Sequence of chain 9.A:
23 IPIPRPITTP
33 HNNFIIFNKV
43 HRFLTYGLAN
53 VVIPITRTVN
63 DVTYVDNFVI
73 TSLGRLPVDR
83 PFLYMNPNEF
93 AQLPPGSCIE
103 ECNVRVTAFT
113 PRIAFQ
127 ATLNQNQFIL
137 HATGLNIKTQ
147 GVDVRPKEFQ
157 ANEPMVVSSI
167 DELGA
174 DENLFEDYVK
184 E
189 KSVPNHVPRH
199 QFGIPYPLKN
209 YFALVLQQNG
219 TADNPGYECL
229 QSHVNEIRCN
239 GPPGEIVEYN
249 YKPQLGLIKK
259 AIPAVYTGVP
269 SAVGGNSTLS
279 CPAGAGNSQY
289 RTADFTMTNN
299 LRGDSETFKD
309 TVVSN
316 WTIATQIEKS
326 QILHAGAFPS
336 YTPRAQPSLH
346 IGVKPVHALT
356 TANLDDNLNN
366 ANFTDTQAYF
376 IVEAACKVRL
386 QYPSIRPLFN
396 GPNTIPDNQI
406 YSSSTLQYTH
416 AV

Binding-site contacts:
Ligand atom O4 contacts residue PRO334 of chain 9.A at 3.7 Å.
Ligand atom OP1 contacts residue GLN252 of chain 9.A at 3.7 Å.
Ligand atom C4' contacts residue LEU328 of chain 9.A at 4.1 Å (hydrophobic).
Ligand atom O5' contacts residue PHE333 of chain 9.A at 3.8 Å.
Ligand atom C1' contacts residue LEU328 of chain 9.A at 3.9 Å (hydrophobic).
Ligand atom OP1 contacts residue ARG391 of chain 9.A at 3.8 Å.
Ligand atom C2' contacts residue PHE333 of chain 9.A at 2.9 Å (hydrophobic).
Ligand atom C2 contacts residue PRO334 of chain 9.A at 3.7 Å (hydrophobic).
Ligand atom O5' contacts residue LEU328 of chain 9.A at 3.6 Å.
Ligand atom O4' contacts residue PRO334 of chain 9.A at 4.0 Å.
Ligand atom C5 contacts residue GLY98 of chain 9.A at 2.9 Å.
Ligand atom C4 contacts residue PRO334 of chain 9.A at 3.6 Å (hydrophobic).
Ligand atom C5' contacts residue GLN252 of chain 9.A at 3.4 Å.
Ligand atom O4' contacts residue LEU328 of chain 9.A at 3.0 Å.
Ligand atom C4' contacts residue GLN252 of chain 9.A at 3.5 Å.
Ligand atom O4 contacts residue GLY98 of chain 9.A at 2.8 Å (h-bond).
Ligand atom C3' contacts residue PHE333 of chain 9.A at 3.8 Å (hydrophobic).
Ligand atom OP2 contacts residue ARG391 of chain 9.A at 3.9 Å.
Ligand atom C4 contacts residue GLY98 of chain 9.A at 3.2 Å.
Ligand atom P contacts residue PHE333 of chain 9.A at 3.8 Å.
Ligand atom C6 contacts residue PHE333 of chain 9.A at 3.7 Å (hydrophobic).
Ligand atom N1 contacts residue LEU328 of chain 9.A at 3.8 Å.
Ligand atom OP2 contacts residue PHE333 of chain 9.A at 3.3 Å.
Ligand atom O5' contacts residue GLN252 of chain 9.A at 3.1 Å (h-bond).
Ligand atom O4' contacts residue GLN252 of chain 9.A at 3.9 Å.
Ligand atom C6 contacts residue GLY98 of chain 9.A at 4.1 Å.
Ligand atom O2 contacts residue LEU328 of chain 9.A at 2.2 Å.
Ligand atom OP2 contacts residue GLN252 of chain 9.A at 4.1 Å.
Ligand atom C2 contacts residue LEU328 of chain 9.A at 3.0 Å (hydrophobic).
Ligand atom N3 contacts residue LEU328 of chain 9.A at 3.9 Å.
Ligand atom C5' contacts residue PHE333 of chain 9.A at 3.2 Å (hydrophobic).
Ligand atom N1 contacts residue PHE333 of chain 9.A at 3.8 Å.
Ligand atom O2 contacts residue PRO334 of chain 9.A at 3.8 Å.
Ligand atom C2' contacts residue LEU328 of chain 9.A at 3.7 Å (hydrophobic).
Ligand atom OP2 contacts residue GLU102 of chain 9.A at 3.5 Å (salt-bridge).
Ligand atom C1' contacts residue PHE333 of chain 9.A at 3.1 Å (hydrophobic).
Ligand atom O4 contacts residue ALA259 of chain 9.A at 3.2 Å.
Ligand atom O3' contacts residue PHE333 of chain 9.A at 3.5 Å.
Ligand atom N3 contacts residue PRO334 of chain 9.A at 3.5 Å.
Ligand atom C7 contacts residue TYR336 of chain 9.A at 3.6 Å (hydrophobic).

A protein and the small-molecule ligand that binds it are described below.
Small molecule (SMILES): Cc1cn([C@H]2C[C@H](O[P](=O)(O)OC[C@H]3O[C@@H](n4cc(C)c(=O)[nH]c4=O)C[C@@H]3O)[C@@H](CO[P](=O)(O)O[C@H]3C[C@H](n4ccc(=O)[nH]c4=O)O[C@@H]3COP(=O)=O)O2)c(=O)[nH]c1=O